A protein and the small-molecule ligand that binds it are described below.
Small molecule (SMILES): CC(=O)N[C@H]1[C@H](O[C@H]2[C@H](O)[C@@H](NC(C)=O)CO[C@@H]2CO)O[C@H](CO)[C@@H](O[C@@H]2O[C@H](CO)[C@@H](O)[C@H](O)[C@@H]2O)[C@@H]1O

Binding-site contacts:
Ligand atom C1 contacts residue TYR58 of chain 1.A at 4.2 Å (hydrophobic).
Ligand atom C5 contacts residue ASN27 of chain 1.A at 3.7 Å.
Ligand atom C8 contacts residue GLU26 of chain 1.A at 3.8 Å.
Ligand atom O7 contacts residue ASN27 of chain 1.A at 3.7 Å.
Ligand atom C2 contacts residue ASN27 of chain 1.A at 2.4 Å.
Ligand atom C7 contacts residue ASN27 of chain 1.A at 3.5 Å.
Ligand atom C1 contacts residue ASN27 of chain 1.A at 1.4 Å.
Ligand atom N2 contacts residue ASN27 of chain 1.A at 2.9 Å (h-bond).
Ligand atom C4 contacts residue ASN27 of chain 1.A at 4.2 Å.
Ligand atom C3 contacts residue ASN27 of chain 1.A at 3.8 Å.
Ligand atom O5 contacts residue TYR58 of chain 1.A at 3.7 Å.
Ligand atom O7 contacts residue LYS56 of chain 1.A at 4.3 Å.
Ligand atom O5 contacts residue ASN27 of chain 1.A at 2.4 Å (h-bond).
Ligand atom O6 contacts residue TYR58 of chain 1.A at 3.9 Å.

Sequence of chain 1.A:
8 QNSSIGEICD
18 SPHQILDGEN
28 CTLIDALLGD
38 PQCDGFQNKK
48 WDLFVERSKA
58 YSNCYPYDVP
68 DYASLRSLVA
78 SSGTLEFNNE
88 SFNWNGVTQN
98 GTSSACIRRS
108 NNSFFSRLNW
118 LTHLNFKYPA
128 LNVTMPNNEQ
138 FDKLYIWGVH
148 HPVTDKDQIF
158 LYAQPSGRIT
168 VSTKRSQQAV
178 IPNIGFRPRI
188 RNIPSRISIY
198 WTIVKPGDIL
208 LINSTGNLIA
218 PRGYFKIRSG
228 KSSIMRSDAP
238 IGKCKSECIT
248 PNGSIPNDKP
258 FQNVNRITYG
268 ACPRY